Sequence of chain 1.C:
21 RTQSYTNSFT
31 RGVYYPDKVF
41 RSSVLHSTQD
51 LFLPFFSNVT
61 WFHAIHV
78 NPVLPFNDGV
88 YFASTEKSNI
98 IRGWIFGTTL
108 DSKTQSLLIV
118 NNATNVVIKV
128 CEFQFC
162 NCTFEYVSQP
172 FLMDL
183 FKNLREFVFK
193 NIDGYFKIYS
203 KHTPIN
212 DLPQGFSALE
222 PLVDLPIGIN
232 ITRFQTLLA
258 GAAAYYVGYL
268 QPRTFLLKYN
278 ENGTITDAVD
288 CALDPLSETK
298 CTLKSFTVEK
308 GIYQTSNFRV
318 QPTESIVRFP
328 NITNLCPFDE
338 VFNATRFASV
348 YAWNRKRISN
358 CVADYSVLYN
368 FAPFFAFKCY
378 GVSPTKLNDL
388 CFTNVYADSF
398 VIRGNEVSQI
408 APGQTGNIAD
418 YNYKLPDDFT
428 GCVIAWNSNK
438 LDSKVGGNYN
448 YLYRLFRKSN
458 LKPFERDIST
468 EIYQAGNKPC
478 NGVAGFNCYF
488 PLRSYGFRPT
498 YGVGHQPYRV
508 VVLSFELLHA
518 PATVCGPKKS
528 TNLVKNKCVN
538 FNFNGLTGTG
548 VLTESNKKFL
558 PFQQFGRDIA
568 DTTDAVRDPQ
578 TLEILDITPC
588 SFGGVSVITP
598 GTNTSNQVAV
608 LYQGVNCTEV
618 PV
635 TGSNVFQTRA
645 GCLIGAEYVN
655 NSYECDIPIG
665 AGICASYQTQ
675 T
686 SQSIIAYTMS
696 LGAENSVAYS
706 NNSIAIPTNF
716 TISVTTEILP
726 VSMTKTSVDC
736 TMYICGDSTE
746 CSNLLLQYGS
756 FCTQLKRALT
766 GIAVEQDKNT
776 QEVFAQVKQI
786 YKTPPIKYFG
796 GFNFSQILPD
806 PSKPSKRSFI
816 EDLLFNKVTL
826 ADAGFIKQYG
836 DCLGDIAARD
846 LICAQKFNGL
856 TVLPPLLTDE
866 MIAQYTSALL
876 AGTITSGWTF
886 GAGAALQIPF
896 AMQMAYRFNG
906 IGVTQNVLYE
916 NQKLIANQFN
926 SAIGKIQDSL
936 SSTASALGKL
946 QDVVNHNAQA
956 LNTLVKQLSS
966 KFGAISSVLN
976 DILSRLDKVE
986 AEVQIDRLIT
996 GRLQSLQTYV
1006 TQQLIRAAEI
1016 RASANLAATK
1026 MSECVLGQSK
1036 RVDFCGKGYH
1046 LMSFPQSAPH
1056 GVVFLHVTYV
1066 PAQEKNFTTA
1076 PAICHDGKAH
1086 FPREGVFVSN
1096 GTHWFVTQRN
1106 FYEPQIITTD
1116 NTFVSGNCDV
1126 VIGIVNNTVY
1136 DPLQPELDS

Sequence of chain 1.A:
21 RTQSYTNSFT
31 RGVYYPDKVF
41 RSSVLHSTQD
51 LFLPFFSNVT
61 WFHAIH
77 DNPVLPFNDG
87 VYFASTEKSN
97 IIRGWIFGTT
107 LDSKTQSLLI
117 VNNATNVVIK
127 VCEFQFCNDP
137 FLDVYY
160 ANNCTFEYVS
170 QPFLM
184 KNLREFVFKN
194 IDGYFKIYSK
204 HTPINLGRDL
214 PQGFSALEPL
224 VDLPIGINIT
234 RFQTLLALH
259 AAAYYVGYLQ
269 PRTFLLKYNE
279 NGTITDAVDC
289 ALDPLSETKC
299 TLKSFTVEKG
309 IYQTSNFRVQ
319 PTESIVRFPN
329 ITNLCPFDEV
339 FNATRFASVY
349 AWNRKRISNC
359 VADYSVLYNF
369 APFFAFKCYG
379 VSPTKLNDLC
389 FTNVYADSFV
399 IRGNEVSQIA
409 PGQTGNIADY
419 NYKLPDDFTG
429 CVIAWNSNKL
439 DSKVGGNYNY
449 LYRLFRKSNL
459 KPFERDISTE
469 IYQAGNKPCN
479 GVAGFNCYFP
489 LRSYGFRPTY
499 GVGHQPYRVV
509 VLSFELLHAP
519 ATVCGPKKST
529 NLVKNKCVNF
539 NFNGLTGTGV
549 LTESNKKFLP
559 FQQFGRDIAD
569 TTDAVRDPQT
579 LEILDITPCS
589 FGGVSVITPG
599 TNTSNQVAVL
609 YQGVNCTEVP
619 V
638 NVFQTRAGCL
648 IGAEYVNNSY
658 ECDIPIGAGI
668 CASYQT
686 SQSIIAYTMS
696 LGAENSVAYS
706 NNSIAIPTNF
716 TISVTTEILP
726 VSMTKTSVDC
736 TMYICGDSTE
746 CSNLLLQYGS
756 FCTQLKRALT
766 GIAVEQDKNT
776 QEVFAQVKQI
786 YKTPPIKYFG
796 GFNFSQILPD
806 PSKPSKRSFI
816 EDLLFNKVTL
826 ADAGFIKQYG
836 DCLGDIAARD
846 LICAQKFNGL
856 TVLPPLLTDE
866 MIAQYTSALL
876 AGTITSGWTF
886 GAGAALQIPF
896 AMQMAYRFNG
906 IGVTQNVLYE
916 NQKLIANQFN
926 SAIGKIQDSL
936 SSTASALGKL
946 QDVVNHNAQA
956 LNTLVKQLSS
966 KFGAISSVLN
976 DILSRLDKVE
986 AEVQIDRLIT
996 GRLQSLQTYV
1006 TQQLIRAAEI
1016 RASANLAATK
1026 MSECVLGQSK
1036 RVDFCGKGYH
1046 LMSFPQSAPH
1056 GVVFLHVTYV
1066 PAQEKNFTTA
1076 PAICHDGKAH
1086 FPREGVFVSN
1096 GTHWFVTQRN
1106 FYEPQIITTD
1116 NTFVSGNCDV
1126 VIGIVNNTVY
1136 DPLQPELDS

Binding-site contacts:
Ligand atom C8 contacts residue TYR793 of chain 1.A at 3.7 Å (hydrophobic).
Ligand atom O6 contacts residue SER705 of chain 1.C at 4.1 Å.
Ligand atom O5 contacts residue ASN706 of chain 1.C at 2.3 Å (h-bond).
Ligand atom C7 contacts residue TYR793 of chain 1.A at 3.5 Å (hydrophobic).
Ligand atom O6 contacts residue ASN706 of chain 1.C at 4.2 Å.
Ligand atom C1 contacts residue ASN706 of chain 1.C at 1.4 Å.
Ligand atom O7 contacts residue TYR793 of chain 1.A at 3.4 Å.
Ligand atom C7 contacts residue ASN706 of chain 1.C at 4.0 Å.
Ligand atom N2 contacts residue TYR793 of chain 1.A at 4.1 Å.
Ligand atom C2 contacts residue TYR793 of chain 1.A at 4.4 Å (hydrophobic).
Ligand atom C4 contacts residue ASN706 of chain 1.C at 4.2 Å.
Ligand atom C3 contacts residue ASN706 of chain 1.C at 3.8 Å.
Ligand atom N2 contacts residue ASN706 of chain 1.C at 3.0 Å (h-bond).
Ligand atom C2 contacts residue ASN706 of chain 1.C at 2.5 Å.
Ligand atom C5 contacts residue ASN706 of chain 1.C at 3.7 Å.

A protein and the small-molecule ligand that binds it are described below.
Small molecule (SMILES): CC(=O)N[C@@H]1[C@@H](O)[C@H](O)[C@@H](CO)O[C@H]1O